This protein binds this small molecule.
Small molecule (SMILES): CCCCCCCCCCO[C@@H]1O[C@H](CO)[C@@H](O[C@H]2O[C@H](CO)[C@@H](O)[C@H](O)[C@H]2O)[C@H](O)[C@H]1O

Sequence of chain 3.B:
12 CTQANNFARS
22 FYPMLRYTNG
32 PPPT

Sequence of chain 1.A:
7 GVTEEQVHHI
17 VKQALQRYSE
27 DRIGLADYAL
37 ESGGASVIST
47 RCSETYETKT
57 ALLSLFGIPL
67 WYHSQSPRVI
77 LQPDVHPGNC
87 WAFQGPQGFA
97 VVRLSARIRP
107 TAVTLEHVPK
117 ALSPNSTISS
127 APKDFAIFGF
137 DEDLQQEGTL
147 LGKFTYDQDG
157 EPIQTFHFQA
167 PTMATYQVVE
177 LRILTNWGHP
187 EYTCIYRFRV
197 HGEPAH

Sequence of chain 3.A:
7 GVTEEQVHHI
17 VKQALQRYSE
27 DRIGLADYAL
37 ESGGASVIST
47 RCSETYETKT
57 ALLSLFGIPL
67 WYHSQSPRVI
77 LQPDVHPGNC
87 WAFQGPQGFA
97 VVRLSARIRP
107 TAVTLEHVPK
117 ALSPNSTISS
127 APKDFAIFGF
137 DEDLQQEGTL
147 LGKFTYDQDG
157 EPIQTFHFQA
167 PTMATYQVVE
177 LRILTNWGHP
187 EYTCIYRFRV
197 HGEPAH

Binding-site contacts:
Ligand atom O4 contacts residue ASN85 of chain 3.A at 3.3 Å (h-bond).
Ligand atom O6 contacts residue TYR28 of chain 3.B at 3.6 Å.
Ligand atom O2 contacts residue ASN85 of chain 3.A at 3.6 Å (h-bond).
Ligand atom O6 contacts residue LEU26 of chain 3.B at 4.1 Å.
Ligand atom O4 contacts residue ASP80 of chain 3.A at 4.4 Å.
Ligand atom O2 contacts residue HIS69 of chain 3.A at 4.3 Å.
Ligand atom C57 contacts residue ARG74 of chain 1.A at 4.0 Å.
Ligand atom C7 contacts residue GLN71 of chain 3.A at 4.5 Å.
Ligand atom O2 contacts residue GLN71 of chain 3.A at 3.2 Å (h-bond).
Ligand atom O2 contacts residue SER38 of chain 1.A at 4.0 Å.
Ligand atom C57 contacts residue LEU59 of chain 3.A at 4.1 Å (hydrophobic).
Ligand atom O6 contacts residue SER38 of chain 1.A at 3.7 Å.
Ligand atom C8 contacts residue GLN71 of chain 3.A at 4.4 Å.
Ligand atom C11 contacts residue GLU37 of chain 1.A at 3.1 Å.
Ligand atom C19 contacts residue TRP67 of chain 3.A at 3.7 Å (hydrophobic).
Ligand atom O6 contacts residue GLU37 of chain 1.A at 3.9 Å.
Ligand atom C7 contacts residue ASN85 of chain 3.A at 3.9 Å.
Ligand atom O7 contacts residue HIS69 of chain 3.A at 4.0 Å.
Ligand atom C8 contacts residue SER38 of chain 1.A at 4.2 Å.
Ligand atom O61 contacts residue ARG74 of chain 1.A at 2.7 Å (salt-bridge).
Ligand atom C9 contacts residue GLU37 of chain 1.A at 4.1 Å.
Ligand atom C18 contacts residue TRP67 of chain 3.A at 3.7 Å (hydrophobic).
Ligand atom C4 contacts residue HIS69 of chain 3.A at 4.2 Å.
Ligand atom C8 contacts residue ASN85 of chain 3.A at 3.8 Å.
Ligand atom O61 contacts residue LEU59 of chain 3.A at 3.6 Å.
Ligand atom C11 contacts residue SER38 of chain 1.A at 4.0 Å.
Ligand atom O5 contacts residue LEU59 of chain 3.A at 3.9 Å.